Binding-site contacts:
Ligand atom C contacts residue CYS141 of chain 1.M at 4.0 Å (hydrophobic).
Ligand atom N contacts residue CYS141 of chain 1.M at 4.1 Å.
Ligand atom N contacts residue MSE98 of chain 1.M at 2.9 Å (h-bond).
Ligand atom CG2 contacts residue VAL99 of chain 1.M at 3.7 Å (hydrophobic).
Ligand atom C contacts residue ARG97 of chain 1.M at 3.4 Å.
Ligand atom CG2 contacts residue MSE98 of chain 1.M at 3.8 Å.
Ligand atom CG2 contacts residue SER145 of chain 1.M at 3.5 Å.
Ligand atom OG1 contacts residue ARG97 of chain 1.M at 3.3 Å (salt-bridge).
Ligand atom O contacts residue GLN138 of chain 1.M at 3.7 Å.
Ligand atom CA contacts residue MSE98 of chain 1.M at 3.2 Å.
Ligand atom CG2 contacts residue ARG97 of chain 1.M at 3.5 Å.
Ligand atom O contacts residue CYS141 of chain 1.M at 3.4 Å (h-bond).
Ligand atom N contacts residue CYS100 of chain 1.M at 3.7 Å.
Ligand atom CA contacts residue CYS100 of chain 1.M at 4.1 Å (hydrophobic).
Ligand atom CA contacts residue CYS141 of chain 1.M at 4.0 Å (hydrophobic).
Ligand atom CA contacts residue SER145 of chain 1.M at 4.1 Å.
Ligand atom CB contacts residue ARG97 of chain 1.M at 3.4 Å.
Ligand atom C contacts residue MSE98 of chain 1.M at 3.9 Å.
Ligand atom CB contacts residue SER145 of chain 1.M at 3.9 Å.
Ligand atom C contacts residue ARG97 of chain 1.M at 4.0 Å.
Ligand atom O contacts residue CYS100 of chain 1.M at 3.3 Å (h-bond).
Ligand atom CB contacts residue MSE98 of chain 1.M at 3.3 Å.
Ligand atom O contacts residue MSE98 of chain 1.M at 2.8 Å (h-bond).
Ligand atom CA contacts residue MSE98 of chain 1.M at 4.0 Å.
Ligand atom O contacts residue TYR101 of chain 1.M at 3.9 Å.
Ligand atom CA contacts residue ARG97 of chain 1.M at 3.5 Å.
Ligand atom CG2 contacts residue PRO42 of chain 1.M at 3.8 Å (hydrophobic).
Ligand atom CB contacts residue ARG97 of chain 1.M at 3.9 Å.
Ligand atom O contacts residue CYS100 of chain 1.M at 3.7 Å.
Ligand atom CB contacts residue MSE98 of chain 1.M at 3.8 Å.
Ligand atom O contacts residue ARG97 of chain 1.M at 3.2 Å (salt-bridge).
Ligand atom CG2 contacts residue CYS100 of chain 1.M at 3.6 Å (hydrophobic).
Ligand atom N contacts residue ARG97 of chain 1.M at 3.5 Å (salt-bridge).
Ligand atom C contacts residue MSE98 of chain 1.M at 3.5 Å.
Ligand atom CG2 contacts residue GLN138 of chain 1.M at 3.7 Å.
Ligand atom O contacts residue LEU134 of chain 1.M at 3.8 Å.
Ligand atom OG1 contacts residue CYS141 of chain 1.M at 3.9 Å.
Ligand atom CG1 contacts residue SER145 of chain 1.M at 3.5 Å.
Ligand atom CG2 contacts residue CYS141 of chain 1.M at 3.2 Å (hydrophobic).
Ligand atom CG2 contacts residue MSE98 of chain 1.M at 3.6 Å.

A small-molecule ligand and the protein it binds are described below.
Small molecule (SMILES): CC(C)[C@H](NC(=O)[C@H](C)NC(=O)[C@H](CO)NC(=O)[C@@H](N)CCCCN)C(=O)N[C@H](C(=O)N[C@H](C(=O)N[C@H](C(=O)N[C@H](C=O)C(C)C)C(C)C)[C@@H](C)O)[C@@H](C)O

Sequence of chain 1.M:
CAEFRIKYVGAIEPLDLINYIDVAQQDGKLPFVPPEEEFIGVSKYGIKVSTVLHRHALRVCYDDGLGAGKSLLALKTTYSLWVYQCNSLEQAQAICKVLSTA